Binding-site contacts:
Ligand atom O4 contacts residue THR209 of chain 1.D at 3.5 Å.
Ligand atom O2 contacts residue FE21 of chain 1.S at 4.1 Å.
Ligand atom C4 contacts residue ILE149 of chain 1.D at 4.3 Å (hydrophobic).
Ligand atom O1 contacts residue HIS137 of chain 1.D at 3.6 Å.
Ligand atom C1 contacts residue FE21 of chain 1.S at 2.9 Å.
Ligand atom O3 contacts residue ARG218 of chain 1.D at 2.7 Å (salt-bridge).
Ligand atom C5 contacts residue THR209 of chain 1.D at 3.7 Å.
Ligand atom O5 contacts residue HIS140 of chain 1.D at 3.3 Å.
Ligand atom O2 contacts residue ASN222 of chain 1.D at 2.6 Å (h-bond).
Ligand atom O1 contacts residue ASN222 of chain 1.D at 3.2 Å (h-bond).
Ligand atom O5 contacts residue HIS137 of chain 1.D at 3.7 Å.
Ligand atom C2 contacts residue HIS140 of chain 1.D at 4.2 Å.
Ligand atom O2 contacts residue HIS137 of chain 1.D at 4.2 Å.
Ligand atom O4 contacts residue ILE220 of chain 1.D at 3.6 Å.
Ligand atom O1 contacts residue HIS140 of chain 1.D at 3.8 Å.
Ligand atom C1 contacts residue HIS137 of chain 1.D at 3.5 Å.
Ligand atom O3 contacts residue THR209 of chain 1.D at 4.0 Å.
Ligand atom O2 contacts residue ILE220 of chain 1.D at 3.9 Å.
Ligand atom O3 contacts residue ILE149 of chain 1.D at 3.9 Å.
Ligand atom C2 contacts residue HIS137 of chain 1.D at 3.4 Å.
Ligand atom O1 contacts residue HIS207 of chain 1.D at 4.3 Å.
Ligand atom C5 contacts residue ARG218 of chain 1.D at 3.3 Å.
Ligand atom C1 contacts residue ILE149 of chain 1.D at 4.4 Å (hydrophobic).
Ligand atom O3 contacts residue ILE220 of chain 1.D at 4.0 Å.
Ligand atom O1 contacts residue LYS1 of chain 1.R at 3.8 Å.
Ligand atom C5 contacts residue ILE220 of chain 1.D at 4.1 Å (hydrophobic).
Ligand atom C5 contacts residue TYR198 of chain 1.D at 3.3 Å (hydrophobic).
Ligand atom O5 contacts residue FE21 of chain 1.S at 2.3 Å.
Ligand atom O3 contacts residue LEU163 of chain 1.D at 4.3 Å.
Ligand atom C4 contacts residue TYR198 of chain 1.D at 3.0 Å (hydrophobic).
Ligand atom O4 contacts residue ARG218 of chain 1.D at 2.7 Å (salt-bridge).
Ligand atom C2 contacts residue FE21 of chain 1.S at 3.0 Å.
Ligand atom C2 contacts residue HIS207 of chain 1.D at 4.3 Å.
Ligand atom O2 contacts residue ILE149 of chain 1.D at 3.6 Å.
Ligand atom C5 contacts residue ILE149 of chain 1.D at 4.2 Å (hydrophobic).
Ligand atom C1 contacts residue ASN222 of chain 1.D at 3.2 Å.
Ligand atom C3 contacts residue HIS137 of chain 1.D at 3.3 Å.
Ligand atom O5 contacts residue HIS207 of chain 1.D at 3.1 Å.
Ligand atom O1 contacts residue FE21 of chain 1.S at 2.2 Å.
Ligand atom O3 contacts residue TYR198 of chain 1.D at 2.6 Å (h-bond).

This small molecule binds to this protein.
Small molecule (SMILES): O=C(O)CCC(=O)C(=O)O

Sequence of chain 1.D:
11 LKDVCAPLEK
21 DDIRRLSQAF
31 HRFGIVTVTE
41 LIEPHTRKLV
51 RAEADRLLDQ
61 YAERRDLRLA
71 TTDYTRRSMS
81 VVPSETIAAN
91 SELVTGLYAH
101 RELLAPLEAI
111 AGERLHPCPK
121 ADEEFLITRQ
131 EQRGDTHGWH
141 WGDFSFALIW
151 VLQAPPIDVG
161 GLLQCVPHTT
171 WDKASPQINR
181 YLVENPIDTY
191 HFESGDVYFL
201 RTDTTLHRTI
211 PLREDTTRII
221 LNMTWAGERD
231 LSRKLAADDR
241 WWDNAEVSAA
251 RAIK